This protein binds this small molecule.
Small molecule (SMILES): CC(=O)N[C@@H]1[C@@H](O)[C@H](O)[C@@H](CO)O[C@H]1O

Sequence of chain 1.B:
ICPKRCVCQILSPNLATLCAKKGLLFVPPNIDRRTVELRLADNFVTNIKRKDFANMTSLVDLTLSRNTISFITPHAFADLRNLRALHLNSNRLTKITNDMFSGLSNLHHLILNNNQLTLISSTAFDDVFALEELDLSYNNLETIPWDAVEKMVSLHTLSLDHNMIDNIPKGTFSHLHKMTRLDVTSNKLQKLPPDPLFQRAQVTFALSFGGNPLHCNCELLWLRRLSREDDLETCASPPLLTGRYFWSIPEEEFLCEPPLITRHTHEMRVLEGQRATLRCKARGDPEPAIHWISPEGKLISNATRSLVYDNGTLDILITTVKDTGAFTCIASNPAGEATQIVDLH

Binding-site contacts:
Ligand atom C4 contacts residue ASN322 of chain 1.B at 4.3 Å.
Ligand atom C3 contacts residue ASN322 of chain 1.B at 3.8 Å.
Ligand atom C8 contacts residue LEU318 of chain 1.B at 3.6 Å (hydrophobic).
Ligand atom O7 contacts residue THR324 of chain 1.B at 4.5 Å.
Ligand atom C7 contacts residue ASN322 of chain 1.B at 3.7 Å.
Ligand atom O7 contacts residue ASN322 of chain 1.B at 4.1 Å.
Ligand atom N2 contacts residue ASN322 of chain 1.B at 2.8 Å (h-bond).
Ligand atom C1 contacts residue ASN322 of chain 1.B at 1.5 Å.
Ligand atom O5 contacts residue ASN322 of chain 1.B at 2.5 Å (h-bond).
Ligand atom C2 contacts residue ASN322 of chain 1.B at 2.5 Å.
Ligand atom C5 contacts residue ASN322 of chain 1.B at 3.8 Å.